Sequence of chain 1.C:
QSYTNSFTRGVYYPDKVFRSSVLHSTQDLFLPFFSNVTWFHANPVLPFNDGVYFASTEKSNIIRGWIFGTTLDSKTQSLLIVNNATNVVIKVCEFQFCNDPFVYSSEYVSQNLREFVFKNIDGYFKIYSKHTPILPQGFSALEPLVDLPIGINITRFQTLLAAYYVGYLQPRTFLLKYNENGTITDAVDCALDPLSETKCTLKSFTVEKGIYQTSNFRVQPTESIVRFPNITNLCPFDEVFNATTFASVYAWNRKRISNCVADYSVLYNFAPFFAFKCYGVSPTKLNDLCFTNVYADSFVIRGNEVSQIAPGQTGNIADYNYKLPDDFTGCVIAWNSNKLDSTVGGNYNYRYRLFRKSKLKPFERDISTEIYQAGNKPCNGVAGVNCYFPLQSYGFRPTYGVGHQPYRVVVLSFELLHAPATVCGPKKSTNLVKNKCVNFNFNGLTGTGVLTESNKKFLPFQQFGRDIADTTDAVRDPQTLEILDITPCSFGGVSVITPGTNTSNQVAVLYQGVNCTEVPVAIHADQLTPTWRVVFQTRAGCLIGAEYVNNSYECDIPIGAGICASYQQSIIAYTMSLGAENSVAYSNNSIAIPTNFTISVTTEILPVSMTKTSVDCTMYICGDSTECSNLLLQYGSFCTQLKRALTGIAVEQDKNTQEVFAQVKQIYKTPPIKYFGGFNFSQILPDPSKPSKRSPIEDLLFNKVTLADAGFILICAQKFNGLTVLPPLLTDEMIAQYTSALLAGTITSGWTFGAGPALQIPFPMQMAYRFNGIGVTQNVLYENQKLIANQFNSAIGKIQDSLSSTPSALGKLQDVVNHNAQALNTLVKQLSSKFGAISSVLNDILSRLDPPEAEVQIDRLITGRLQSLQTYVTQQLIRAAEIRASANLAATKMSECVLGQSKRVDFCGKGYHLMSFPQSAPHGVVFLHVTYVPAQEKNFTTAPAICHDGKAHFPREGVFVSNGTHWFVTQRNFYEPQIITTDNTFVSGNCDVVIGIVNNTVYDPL

Binding-site contacts:
Ligand atom O6 contacts residue SER795 of chain 1.C at 3.8 Å.
Ligand atom C5 contacts residue ASN793 of chain 1.C at 3.7 Å.
Ligand atom C8 contacts residue GLN796 of chain 1.C at 4.3 Å.
Ligand atom C3 contacts residue ASN793 of chain 1.C at 3.8 Å.
Ligand atom N2 contacts residue ASN793 of chain 1.C at 2.8 Å (h-bond).
Ligand atom O5 contacts residue ASN793 of chain 1.C at 2.4 Å (h-bond).
Ligand atom C4 contacts residue ASN793 of chain 1.C at 4.2 Å.
Ligand atom C1 contacts residue SER795 of chain 1.C at 3.8 Å.
Ligand atom C5 contacts residue SER795 of chain 1.C at 3.5 Å.
Ligand atom C1 contacts residue ASN793 of chain 1.C at 1.4 Å.
Ligand atom O5 contacts residue SER795 of chain 1.C at 3.4 Å (h-bond).
Ligand atom C6 contacts residue GLN796 of chain 1.C at 3.9 Å.
Ligand atom O6 contacts residue GLN796 of chain 1.C at 3.4 Å (h-bond).
Ligand atom C6 contacts residue SER795 of chain 1.C at 3.8 Å.
Ligand atom C2 contacts residue ASN793 of chain 1.C at 2.5 Å.
Ligand atom O7 contacts residue ASN793 of chain 1.C at 4.3 Å.
Ligand atom C7 contacts residue ASN793 of chain 1.C at 3.7 Å.

This protein binds this small molecule.
Small molecule (SMILES): CC(=O)N[C@H]1[C@H](O[C@H]2[C@H](O)[C@@H](NC(C)=O)CO[C@@H]2CO)O[C@H](CO)[C@@H](O)[C@@H]1O